Sequence of chain 1.A:
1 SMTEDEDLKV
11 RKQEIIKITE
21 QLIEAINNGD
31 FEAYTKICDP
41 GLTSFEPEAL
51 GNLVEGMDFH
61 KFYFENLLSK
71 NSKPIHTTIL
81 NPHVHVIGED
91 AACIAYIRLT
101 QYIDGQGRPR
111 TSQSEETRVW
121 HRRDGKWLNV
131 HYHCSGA

This protein binds this small molecule.
Small molecule (SMILES): NCC(=O)O

Binding-site contacts:
Ligand atom CA contacts residue GLU46 of chain 1.A at 3.7 Å.
Ligand atom O contacts residue ILE26 of chain 1.A at 4.3 Å.
Ligand atom OXT contacts residue ILE26 of chain 1.A at 4.2 Å.
Ligand atom OXT contacts residue HIS60 of chain 1.A at 4.2 Å.
Ligand atom CA contacts residue HIS60 of chain 1.A at 3.7 Å.
Ligand atom O contacts residue PHE64 of chain 1.A at 3.9 Å.
Ligand atom O contacts residue HIS60 of chain 1.A at 3.8 Å.
Ligand atom CA contacts residue TYR63 of chain 1.A at 4.0 Å (hydrophobic).
Ligand atom O contacts residue TYR34 of chain 1.A at 4.4 Å.
Ligand atom N contacts residue GLU46 of chain 1.A at 3.2 Å (salt-bridge).
Ligand atom O contacts residue LEU68 of chain 1.A at 4.3 Å.
Ligand atom C contacts residue HIS60 of chain 1.A at 3.9 Å.